Sequence of chain 41.G:
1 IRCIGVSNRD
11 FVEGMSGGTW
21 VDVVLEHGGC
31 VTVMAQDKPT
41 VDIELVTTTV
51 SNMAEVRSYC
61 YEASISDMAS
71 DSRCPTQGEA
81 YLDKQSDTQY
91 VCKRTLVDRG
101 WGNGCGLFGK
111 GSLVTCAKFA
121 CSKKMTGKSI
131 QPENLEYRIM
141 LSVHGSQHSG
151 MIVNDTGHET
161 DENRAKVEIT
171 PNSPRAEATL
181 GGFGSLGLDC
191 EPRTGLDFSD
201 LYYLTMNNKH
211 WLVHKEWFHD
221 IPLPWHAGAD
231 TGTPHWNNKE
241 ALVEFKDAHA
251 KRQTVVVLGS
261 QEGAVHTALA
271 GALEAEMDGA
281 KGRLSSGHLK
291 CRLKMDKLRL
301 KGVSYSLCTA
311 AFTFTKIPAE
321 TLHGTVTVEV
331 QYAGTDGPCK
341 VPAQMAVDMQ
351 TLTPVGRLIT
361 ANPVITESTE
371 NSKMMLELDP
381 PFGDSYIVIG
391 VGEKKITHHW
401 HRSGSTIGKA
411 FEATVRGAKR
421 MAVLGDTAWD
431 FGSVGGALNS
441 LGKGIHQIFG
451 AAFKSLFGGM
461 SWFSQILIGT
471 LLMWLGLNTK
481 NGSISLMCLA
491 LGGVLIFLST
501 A

A protein and the small-molecule ligand that binds it are described below.
Small molecule (SMILES): CC(=O)N[C@H]1[C@H](O[C@H]2[C@H](O)[C@@H](NC(C)=O)CO[C@@H]2CO)O[C@H](CO)[C@@H](O)[C@@H]1O

Binding-site contacts:
Ligand atom C7 contacts residue ASN154 of chain 41.G at 3.3 Å.
Ligand atom C7 contacts residue THR156 of chain 41.G at 3.9 Å.
Ligand atom O6 contacts residue MET151 of chain 41.G at 3.4 Å.
Ligand atom N2 contacts residue THR156 of chain 41.G at 3.6 Å (h-bond).
Ligand atom C2 contacts residue THR156 of chain 41.G at 4.2 Å.
Ligand atom C2 contacts residue ASN154 of chain 41.G at 3.5 Å.
Ligand atom O5 contacts residue ASN154 of chain 41.G at 4.0 Å.
Ligand atom N2 contacts residue ASN154 of chain 41.G at 3.8 Å.
Ligand atom C1 contacts residue THR156 of chain 41.G at 3.6 Å.
Ligand atom O7 contacts residue ASN154 of chain 41.G at 2.6 Å (h-bond).
Ligand atom C1 contacts residue ASN154 of chain 41.G at 3.4 Å.
Ligand atom C6 contacts residue MET151 of chain 41.G at 4.5 Å (hydrophobic).
Ligand atom C8 contacts residue THR156 of chain 41.G at 4.0 Å.
Ligand atom C8 contacts residue ASN154 of chain 41.G at 3.6 Å.